Sequence of chain 1.C:
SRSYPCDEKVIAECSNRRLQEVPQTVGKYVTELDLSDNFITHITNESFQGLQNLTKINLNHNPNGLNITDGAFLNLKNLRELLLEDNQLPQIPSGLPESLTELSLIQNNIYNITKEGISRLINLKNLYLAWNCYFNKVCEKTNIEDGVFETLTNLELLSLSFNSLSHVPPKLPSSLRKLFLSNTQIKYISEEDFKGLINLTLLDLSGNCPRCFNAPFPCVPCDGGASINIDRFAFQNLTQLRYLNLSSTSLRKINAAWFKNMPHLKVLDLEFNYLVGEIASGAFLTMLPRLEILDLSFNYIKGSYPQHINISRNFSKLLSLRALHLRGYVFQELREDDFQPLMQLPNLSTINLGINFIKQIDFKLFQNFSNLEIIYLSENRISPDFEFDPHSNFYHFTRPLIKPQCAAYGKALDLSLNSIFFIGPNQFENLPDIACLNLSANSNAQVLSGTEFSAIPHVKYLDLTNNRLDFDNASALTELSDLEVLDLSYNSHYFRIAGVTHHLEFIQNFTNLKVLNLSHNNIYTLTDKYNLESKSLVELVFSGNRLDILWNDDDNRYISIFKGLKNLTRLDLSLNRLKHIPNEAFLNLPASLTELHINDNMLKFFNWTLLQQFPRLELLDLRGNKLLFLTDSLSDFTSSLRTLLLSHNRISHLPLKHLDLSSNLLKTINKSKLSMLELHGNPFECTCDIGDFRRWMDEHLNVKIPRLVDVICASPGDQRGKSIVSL

The protein below binds the small molecule below.
Small molecule (SMILES): CC(=O)N[C@H]1[C@H](O[C@H]2[C@H](O)[C@@H](NC(C)=O)CO[C@@H]2CO)O[C@H](CO)[C@@H](O[C@@H]2O[C@H](CO)[C@@H](O)[C@H](O)[C@@H]2O)[C@@H]1O

Binding-site contacts:
Ligand atom C7 contacts residue ASN271 of chain 1.C at 3.9 Å.
Ligand atom C3 contacts residue ASN444 of chain 1.C at 4.0 Å.
Ligand atom O5 contacts residue ASP295 of chain 1.C at 4.0 Å.
Ligand atom C7 contacts residue LEU228 of chain 1.C at 3.5 Å (hydrophobic).
Ligand atom C2 contacts residue HIS442 of chain 1.C at 3.5 Å.
Ligand atom O6 contacts residue HIS442 of chain 1.C at 3.8 Å.
Ligand atom N2 contacts residue LEU228 of chain 1.C at 4.0 Å.
Ligand atom C3 contacts residue ASP230 of chain 1.C at 3.9 Å.
Ligand atom O7 contacts residue LEU228 of chain 1.C at 3.5 Å.
Ligand atom C8 contacts residue LYS204 of chain 1.C at 4.0 Å.
Ligand atom N2 contacts residue SER232 of chain 1.C at 3.8 Å.
Ligand atom O7 contacts residue PHE445 of chain 1.C at 2.8 Å (h-bond).
Ligand atom C2 contacts residue ASP230 of chain 1.C at 3.6 Å.
Ligand atom O4 contacts residue PHE206 of chain 1.C at 3.5 Å.
Ligand atom O7 contacts residue LYS204 of chain 1.C at 2.9 Å (salt-bridge).
Ligand atom C7 contacts residue PHE445 of chain 1.C at 3.9 Å (hydrophobic).
Ligand atom C6 contacts residue SER443 of chain 1.C at 3.5 Å.
Ligand atom N2 contacts residue ASP230 of chain 1.C at 2.9 Å (salt-bridge).
Ligand atom C8 contacts residue SER208 of chain 1.C at 3.3 Å.
Ligand atom C1 contacts residue ASP230 of chain 1.C at 3.6 Å.
Ligand atom C1 contacts residue ASN271 of chain 1.C at 1.4 Å.
Ligand atom C2 contacts residue ASN271 of chain 1.C at 2.5 Å.
Ligand atom C3 contacts residue ASN271 of chain 1.C at 3.9 Å.
Ligand atom C6 contacts residue LEU228 of chain 1.C at 3.9 Å (hydrophobic).
Ligand atom C7 contacts residue ASP230 of chain 1.C at 3.9 Å.
Ligand atom C7 contacts residue LYS204 of chain 1.C at 3.8 Å.
Ligand atom C2 contacts residue ASN444 of chain 1.C at 3.6 Å.
Ligand atom C8 contacts residue LEU228 of chain 1.C at 3.7 Å (hydrophobic).
Ligand atom O7 contacts residue ASN444 of chain 1.C at 3.3 Å (h-bond).
Ligand atom O5 contacts residue ASN271 of chain 1.C at 2.2 Å (h-bond).
Ligand atom O4 contacts residue LEU228 of chain 1.C at 4.0 Å.
Ligand atom C4 contacts residue ASN444 of chain 1.C at 3.9 Å.
Ligand atom C1 contacts residue HIS442 of chain 1.C at 4.0 Å.
Ligand atom C8 contacts residue TYR269 of chain 1.C at 3.6 Å (hydrophobic).
Ligand atom C5 contacts residue ASN271 of chain 1.C at 3.5 Å.
Ligand atom C8 contacts residue SER232 of chain 1.C at 3.7 Å.
Ligand atom C6 contacts residue HIS442 of chain 1.C at 3.5 Å.
Ligand atom C8 contacts residue PHE445 of chain 1.C at 3.5 Å (hydrophobic).
Ligand atom N2 contacts residue ASN271 of chain 1.C at 3.1 Å (h-bond).
Ligand atom O3 contacts residue ASN444 of chain 1.C at 3.8 Å.